The small molecule below binds the protein below.
Small molecule (SMILES): CC(=O)N[C@@H]1[C@@H](O)[C@H](O)[C@@H](CO)O[C@H]1O

Sequence of chain 1.E:
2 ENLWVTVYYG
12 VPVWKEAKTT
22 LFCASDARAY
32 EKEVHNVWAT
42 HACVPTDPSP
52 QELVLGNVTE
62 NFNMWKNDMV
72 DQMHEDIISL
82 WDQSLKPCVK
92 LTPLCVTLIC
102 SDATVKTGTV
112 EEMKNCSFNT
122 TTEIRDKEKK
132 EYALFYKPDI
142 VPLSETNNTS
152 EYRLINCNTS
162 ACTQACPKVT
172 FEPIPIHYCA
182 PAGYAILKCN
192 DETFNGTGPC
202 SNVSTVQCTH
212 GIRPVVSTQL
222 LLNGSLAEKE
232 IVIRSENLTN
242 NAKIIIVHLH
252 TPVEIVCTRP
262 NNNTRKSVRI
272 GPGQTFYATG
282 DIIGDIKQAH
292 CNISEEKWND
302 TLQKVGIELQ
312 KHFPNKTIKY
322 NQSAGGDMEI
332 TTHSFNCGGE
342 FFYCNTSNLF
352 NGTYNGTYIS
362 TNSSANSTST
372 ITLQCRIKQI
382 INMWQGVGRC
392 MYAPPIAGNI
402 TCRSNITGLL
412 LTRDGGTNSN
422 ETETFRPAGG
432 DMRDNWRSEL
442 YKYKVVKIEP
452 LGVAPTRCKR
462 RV

Binding-site contacts:
Ligand atom O5 contacts residue ASN346 of chain 1.E at 2.4 Å (h-bond).
Ligand atom C8 contacts residue THR332 of chain 1.E at 4.3 Å.
Ligand atom O5 contacts residue SER348 of chain 1.E at 3.3 Å.
Ligand atom C4 contacts residue ASN346 of chain 1.E at 4.1 Å.
Ligand atom C2 contacts residue ASN346 of chain 1.E at 2.4 Å.
Ligand atom C1 contacts residue SER348 of chain 1.E at 3.6 Å.
Ligand atom C6 contacts residue SER348 of chain 1.E at 3.9 Å.
Ligand atom O7 contacts residue ASN346 of chain 1.E at 2.9 Å (h-bond).
Ligand atom C3 contacts residue ASN346 of chain 1.E at 3.8 Å.
Ligand atom N2 contacts residue ASN346 of chain 1.E at 2.9 Å (h-bond).
Ligand atom C5 contacts residue SER348 of chain 1.E at 3.9 Å.
Ligand atom C7 contacts residue ASN346 of chain 1.E at 3.3 Å.
Ligand atom C5 contacts residue ASN346 of chain 1.E at 3.7 Å.
Ligand atom C1 contacts residue ASN346 of chain 1.E at 1.6 Å.